A small-molecule ligand and the protein it binds are described below.
Small molecule (SMILES): CC(C)C[C@H](NC(=O)[C@H](CO)NC(=O)[C@H](C)NC(=O)[C@@H]1CCCN1C(=O)[C@H](CO)NC(=O)[C@H](COP(=O)(O)O)NC(=O)[C@H](Cc1c[nH]cn1)NC(=O)[C@H](C)N)C(=O)N[C@@H](CCC(N)=O)C(=O)O

Binding-site contacts:
Ligand atom CA contacts residue ASN231 of chain 1.A at 3.5 Å.
Ligand atom CA contacts residue ASN47 of chain 1.A at 3.4 Å.
Ligand atom CB contacts residue ASN231 of chain 1.A at 3.6 Å.
Ligand atom C contacts residue ASN180 of chain 1.A at 3.6 Å.
Ligand atom OG contacts residue ASN47 of chain 1.A at 3.5 Å.
Ligand atom O contacts residue LEU179 of chain 1.A at 3.6 Å.
Ligand atom O contacts residue PRO172 of chain 1.A at 3.5 Å.
Ligand atom CA contacts residue LEU179 of chain 1.A at 3.6 Å (hydrophobic).
Ligand atom N contacts residue LEU179 of chain 1.A at 3.4 Å.
Ligand atom CB contacts residue SER50 of chain 1.A at 3.5 Å.
Ligand atom CD2 contacts residue ASN231 of chain 1.A at 3.3 Å.
Ligand atom O contacts residue VAL183 of chain 1.A at 3.5 Å.
Ligand atom O1P contacts residue ARG61 of chain 1.A at 3.0 Å (salt-bridge).
Ligand atom CB contacts residue ASN180 of chain 1.A at 3.3 Å.
Ligand atom N contacts residue ASN231 of chain 1.A at 2.8 Å (h-bond).
Ligand atom CD contacts residue ILE224 of chain 1.A at 3.6 Å (hydrophobic).
Ligand atom O2P contacts residue ARG61 of chain 1.A at 2.9 Å (salt-bridge).
Ligand atom CD2 contacts residue PRO172 of chain 1.A at 3.6 Å (hydrophobic).
Ligand atom CB contacts residue GLU187 of chain 1.A at 3.5 Å.
Ligand atom O3P contacts residue TYR135 of chain 1.A at 2.6 Å (h-bond).
Ligand atom O contacts residue SER50 of chain 1.A at 3.3 Å (h-bond).
Ligand atom O contacts residue LYS54 of chain 1.A at 3.4 Å.
Ligand atom O1P contacts residue ARG134 of chain 1.A at 2.8 Å (salt-bridge).
Ligand atom O contacts residue ASN231 of chain 1.A at 2.9 Å (h-bond).
Ligand atom CA contacts residue ASN180 of chain 1.A at 3.5 Å.
Ligand atom O contacts residue ASN47 of chain 1.A at 3.2 Å (h-bond).
Ligand atom CD contacts residue ASP220 of chain 1.A at 3.7 Å.
Ligand atom CB contacts residue LYS54 of chain 1.A at 3.6 Å.
Ligand atom O3P contacts residue ARG134 of chain 1.A at 2.9 Å (salt-bridge).
Ligand atom CB contacts residue TRP235 of chain 1.A at 3.6 Å (hydrophobic).
Ligand atom C contacts residue LEU179 of chain 1.A at 3.5 Å (hydrophobic).
Ligand atom C contacts residue ASN231 of chain 1.A at 3.6 Å.
Ligand atom N contacts residue ASN180 of chain 1.A at 2.8 Å (h-bond).
Ligand atom N contacts residue ASN47 of chain 1.A at 3.0 Å (h-bond).
Ligand atom CB contacts residue ASN180 of chain 1.A at 3.5 Å.
Ligand atom CB contacts residue VAL51 of chain 1.A at 3.5 Å (hydrophobic).
Ligand atom C contacts residue ASN47 of chain 1.A at 3.7 Å.
Ligand atom OG contacts residue ASN180 of chain 1.A at 3.0 Å (h-bond).
Ligand atom O2P contacts residue LYS54 of chain 1.A at 2.8 Å (salt-bridge).
Ligand atom OG contacts residue LYS127 of chain 1.A at 3.1 Å (salt-bridge).

Sequence of chain 1.A:
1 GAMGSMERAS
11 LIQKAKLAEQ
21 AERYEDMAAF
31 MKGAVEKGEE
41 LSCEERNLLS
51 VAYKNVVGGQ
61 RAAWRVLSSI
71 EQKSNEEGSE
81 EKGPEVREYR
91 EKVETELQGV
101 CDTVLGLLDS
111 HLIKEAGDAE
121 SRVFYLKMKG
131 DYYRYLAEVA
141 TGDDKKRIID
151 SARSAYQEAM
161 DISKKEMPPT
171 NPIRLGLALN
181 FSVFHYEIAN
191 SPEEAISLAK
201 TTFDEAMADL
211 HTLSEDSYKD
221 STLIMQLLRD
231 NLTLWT